A small-molecule ligand and the protein it binds are described below.
Small molecule (SMILES): CCO/N=C/c1ccc(OCC[C@@H](C)CCN2CCN(c3ccncc3)C2=O)cc1

Sequence of chain 20.A:
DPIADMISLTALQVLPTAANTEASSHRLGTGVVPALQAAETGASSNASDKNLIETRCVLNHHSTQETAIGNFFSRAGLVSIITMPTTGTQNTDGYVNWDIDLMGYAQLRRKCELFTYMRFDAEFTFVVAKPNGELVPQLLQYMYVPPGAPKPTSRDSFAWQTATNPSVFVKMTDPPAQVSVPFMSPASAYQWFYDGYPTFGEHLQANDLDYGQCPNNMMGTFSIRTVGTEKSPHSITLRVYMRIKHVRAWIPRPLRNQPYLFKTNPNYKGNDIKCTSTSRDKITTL

Sequence of chain 20.C:
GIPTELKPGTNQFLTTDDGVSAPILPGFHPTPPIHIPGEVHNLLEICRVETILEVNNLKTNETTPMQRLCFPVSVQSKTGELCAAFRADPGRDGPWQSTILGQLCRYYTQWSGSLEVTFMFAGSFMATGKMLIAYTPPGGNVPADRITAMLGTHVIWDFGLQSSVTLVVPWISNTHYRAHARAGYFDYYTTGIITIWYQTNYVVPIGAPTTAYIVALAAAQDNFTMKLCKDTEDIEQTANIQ

Binding-site contacts:
Ligand atom NAT contacts residue TYR155 of chain 20.A at 3.9 Å.
Ligand atom NBC contacts residue ASN228 of chain 20.A at 3.7 Å.
Ligand atom CAO contacts residue MET230 of chain 20.A at 3.6 Å (hydrophobic).
Ligand atom CAZ contacts residue ILE111 of chain 20.A at 3.9 Å (hydrophobic).
Ligand atom CAM contacts residue TYR155 of chain 20.A at 3.9 Å (hydrophobic).
Ligand atom CAN contacts residue PHE135 of chain 20.A at 3.8 Å (hydrophobic).
Ligand atom CAS contacts residue ASN228 of chain 20.A at 3.5 Å.
Ligand atom OAC contacts residue LEU113 of chain 20.A at 3.4 Å (h-bond).
Ligand atom CAS contacts residue TRP203 of chain 20.A at 3.4 Å (hydrophobic).
Ligand atom NBD contacts residue TRP203 of chain 20.A at 3.6 Å.
Ligand atom CAQ contacts residue LEU113 of chain 20.A at 3.6 Å (hydrophobic).
Ligand atom CAJ contacts residue TYR155 of chain 20.A at 3.5 Å (hydrophobic).
Ligand atom OAW contacts residue MET195 of chain 20.A at 3.4 Å.
Ligand atom CAF contacts residue MET114 of chain 20.A at 3.1 Å (hydrophobic).
Ligand atom CAF contacts residue ASP112 of chain 20.A at 3.9 Å.
Ligand atom CAE contacts residue GLN202 of chain 20.A at 3.6 Å.
Ligand atom NAU contacts residue MET114 of chain 20.A at 3.9 Å.
Ligand atom CAP contacts residue LEU113 of chain 20.A at 3.6 Å (hydrophobic).
Ligand atom CAL contacts residue TYR155 of chain 20.A at 3.4 Å (hydrophobic).
Ligand atom CBB contacts residue LEU113 of chain 20.A at 3.7 Å (hydrophobic).
Ligand atom CAH contacts residue MET114 of chain 20.A at 3.5 Å (hydrophobic).
Ligand atom OAC contacts residue ASP112 of chain 20.A at 3.8 Å.
Ligand atom CAR contacts residue ASN228 of chain 20.A at 3.7 Å.
Ligand atom NBD contacts residue ASN228 of chain 20.A at 3.7 Å.
Ligand atom CAS contacts residue TYR201 of chain 20.A at 3.9 Å (hydrophobic).
Ligand atom CAR contacts residue TYR201 of chain 20.A at 3.5 Å (hydrophobic).
Ligand atom CAG contacts residue GLN202 of chain 20.A at 3.5 Å.
Ligand atom CAA contacts residue PRO177 of chain 20.A at 3.2 Å (hydrophobic).
Ligand atom CBA contacts residue TRP203 of chain 20.A at 3.8 Å (hydrophobic).
Ligand atom CAK contacts residue PHE135 of chain 20.A at 3.3 Å (hydrophobic).
Ligand atom CAE contacts residue ASN228 of chain 20.A at 3.6 Å.
Ligand atom CAI contacts residue PHE135 of chain 20.A at 3.5 Å (hydrophobic).
Ligand atom CAX contacts residue ASN228 of chain 20.A at 3.8 Å.
Ligand atom CBA contacts residue ASN228 of chain 20.A at 3.7 Å.
Ligand atom CAL contacts residue ILE111 of chain 20.A at 3.9 Å (hydrophobic).
Ligand atom CAA contacts residue VAL179 of chain 20.A at 3.5 Å (hydrophobic).
Ligand atom CAN contacts residue ILE111 of chain 20.A at 3.8 Å (hydrophobic).
Ligand atom CAG contacts residue TRP203 of chain 20.A at 3.7 Å (hydrophobic).
Ligand atom CAD contacts residue PHE137 of chain 20.A at 3.9 Å (hydrophobic).
Ligand atom CAG contacts residue ASN228 of chain 20.A at 3.3 Å.

Sequence of chain 16.C:
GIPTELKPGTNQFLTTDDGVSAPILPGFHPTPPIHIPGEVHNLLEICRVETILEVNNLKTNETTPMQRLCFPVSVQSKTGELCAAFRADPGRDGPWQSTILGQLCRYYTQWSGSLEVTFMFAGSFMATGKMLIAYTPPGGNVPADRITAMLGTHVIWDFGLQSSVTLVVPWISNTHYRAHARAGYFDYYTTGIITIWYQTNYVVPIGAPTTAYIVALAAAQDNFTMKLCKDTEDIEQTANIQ